Sequence of chain 1.I:
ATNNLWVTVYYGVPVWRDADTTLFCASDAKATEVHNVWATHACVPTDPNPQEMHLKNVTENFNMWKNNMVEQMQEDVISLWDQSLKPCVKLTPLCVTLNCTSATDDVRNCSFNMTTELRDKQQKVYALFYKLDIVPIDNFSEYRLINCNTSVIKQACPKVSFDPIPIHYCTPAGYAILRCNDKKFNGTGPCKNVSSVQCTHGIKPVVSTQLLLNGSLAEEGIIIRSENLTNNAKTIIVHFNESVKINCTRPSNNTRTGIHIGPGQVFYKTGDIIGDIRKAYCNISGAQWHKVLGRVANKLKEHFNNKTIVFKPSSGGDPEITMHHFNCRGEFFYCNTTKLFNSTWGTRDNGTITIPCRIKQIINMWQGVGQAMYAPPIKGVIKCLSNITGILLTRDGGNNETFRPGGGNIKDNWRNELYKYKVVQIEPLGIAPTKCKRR

Binding-site contacts:
Ligand atom C8 contacts residue ILE250 of chain 1.I at 3.3 Å (hydrophobic).
Ligand atom C1 contacts residue ASN269 of chain 1.I at 1.4 Å.
Ligand atom C3 contacts residue ARG323 of chain 1.I at 3.6 Å.
Ligand atom C5 contacts residue ARG323 of chain 1.I at 3.4 Å.
Ligand atom O5 contacts residue ARG323 of chain 1.I at 3.2 Å (salt-bridge).
Ligand atom C6 contacts residue LYS319 of chain 1.I at 3.9 Å.
Ligand atom C6 contacts residue ARG323 of chain 1.I at 3.7 Å.
Ligand atom N2 contacts residue GLU248 of chain 1.I at 3.1 Å (salt-bridge).
Ligand atom O5 contacts residue GLU270 of chain 1.I at 4.1 Å.
Ligand atom O5 contacts residue ASN269 of chain 1.I at 2.4 Å (h-bond).
Ligand atom C7 contacts residue ARG323 of chain 1.I at 4.3 Å.
Ligand atom C1 contacts residue GLU248 of chain 1.I at 3.3 Å.
Ligand atom N2 contacts residue GLY249 of chain 1.I at 4.0 Å.
Ligand atom C8 contacts residue GLU248 of chain 1.I at 4.3 Å.
Ligand atom O3 contacts residue ARG323 of chain 1.I at 2.4 Å (salt-bridge).
Ligand atom C2 contacts residue GLU248 of chain 1.I at 3.7 Å.
Ligand atom O7 contacts residue ILE250 of chain 1.I at 4.5 Å.
Ligand atom O6 contacts residue ARG323 of chain 1.I at 3.9 Å.
Ligand atom C3 contacts residue GLU248 of chain 1.I at 4.3 Å.
Ligand atom C2 contacts residue ASN269 of chain 1.I at 2.6 Å.
Ligand atom C7 contacts residue ASN269 of chain 1.I at 4.2 Å.
Ligand atom O6 contacts residue LYS319 of chain 1.I at 2.6 Å (salt-bridge).
Ligand atom C1 contacts residue ARG323 of chain 1.I at 3.4 Å.
Ligand atom C7 contacts residue ILE250 of chain 1.I at 4.0 Å (hydrophobic).
Ligand atom C5 contacts residue ASN269 of chain 1.I at 3.6 Å.
Ligand atom O6 contacts residue GLU270 of chain 1.I at 2.5 Å (salt-bridge).
Ligand atom N2 contacts residue ILE250 of chain 1.I at 4.0 Å.
Ligand atom C8 contacts residue GLY249 of chain 1.I at 3.7 Å.
Ligand atom C4 contacts residue ASN269 of chain 1.I at 4.3 Å.
Ligand atom C4 contacts residue ARG323 of chain 1.I at 3.6 Å.
Ligand atom O7 contacts residue ARG323 of chain 1.I at 3.4 Å.
Ligand atom C7 contacts residue GLU248 of chain 1.I at 4.2 Å.
Ligand atom C6 contacts residue GLU270 of chain 1.I at 3.3 Å.
Ligand atom O4 contacts residue ARG323 of chain 1.I at 4.2 Å.
Ligand atom C2 contacts residue ARG323 of chain 1.I at 3.8 Å.
Ligand atom C3 contacts residue ASN269 of chain 1.I at 3.9 Å.
Ligand atom N2 contacts residue ASN269 of chain 1.I at 3.0 Å (h-bond).
Ligand atom C5 contacts residue GLU270 of chain 1.I at 4.4 Å.
Ligand atom C7 contacts residue GLY249 of chain 1.I at 4.4 Å.

A protein and the small-molecule ligand that binds it are described below.
Small molecule (SMILES): CC(=O)N[C@H]1[C@H](O[C@H]2[C@H](O)[C@@H](NC(C)=O)CO[C@@H]2CO)O[C@H](CO)[C@@H](O)[C@@H]1O